The small molecule below binds the protein below.
Small molecule (SMILES): O=C(O)c1ccc2nc(N3CCC4(CC(OCc5c(-c6c(Cl)cccc6Cl)noc5C5CC5)C4)C3)sc2c1

Sequence of chain 1.A:
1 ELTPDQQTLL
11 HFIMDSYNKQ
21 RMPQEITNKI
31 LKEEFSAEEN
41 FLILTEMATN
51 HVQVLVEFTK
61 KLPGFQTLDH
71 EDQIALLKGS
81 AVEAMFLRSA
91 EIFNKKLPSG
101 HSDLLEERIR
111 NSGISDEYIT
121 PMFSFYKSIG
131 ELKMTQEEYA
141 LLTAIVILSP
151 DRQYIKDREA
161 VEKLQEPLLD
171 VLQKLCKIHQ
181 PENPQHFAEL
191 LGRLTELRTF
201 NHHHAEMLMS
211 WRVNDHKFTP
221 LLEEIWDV

Binding-site contacts:
Ligand atom C24 contacts residue ILE92 of chain 1.A at 3.5 Å (hydrophobic).
Ligand atom O2 contacts residue ALA48 of chain 1.A at 3.4 Å.
Ligand atom O1 contacts residue HIS204 of chain 1.A at 3.6 Å.
Ligand atom C22 contacts residue ILE92 of chain 1.A at 3.7 Å (hydrophobic).
Ligand atom CL1 contacts residue HIS204 of chain 1.A at 3.6 Å.
Ligand atom C15 contacts residue ALA48 of chain 1.A at 3.7 Å (hydrophobic).
Ligand atom N1 contacts residue HIS204 of chain 1.A at 3.1 Å (h-bond).
Ligand atom N3 contacts residue MET22 of chain 1.A at 3.5 Å.
Ligand atom C24 contacts residue MET22 of chain 1.A at 3.7 Å (hydrophobic).
Ligand atom O1 contacts residue TRP211 of chain 1.A at 3.3 Å.
Ligand atom O4 contacts residue ILE30 of chain 1.A at 3.5 Å.
Ligand atom C10 contacts residue LEU44 of chain 1.A at 3.6 Å (hydrophobic).
Ligand atom O1 contacts residue TRP226 of chain 1.A at 3.8 Å.
Ligand atom C1 contacts residue MET85 of chain 1.A at 3.8 Å (hydrophobic).
Ligand atom C26 contacts residue THR27 of chain 1.A at 3.7 Å.
Ligand atom N2 contacts residue MET22 of chain 1.A at 3.6 Å.
Ligand atom C11 contacts residue THR45 of chain 1.A at 3.6 Å.
Ligand atom C28 contacts residue THR27 of chain 1.A at 3.7 Å.
Ligand atom O3 contacts residue HIS101 of chain 1.A at 3.6 Å.
Ligand atom C12 contacts residue THR45 of chain 1.A at 3.7 Å.
Ligand atom C10 contacts residue THR45 of chain 1.A at 3.8 Å.
Ligand atom O3 contacts residue LEU97 of chain 1.A at 3.7 Å.
Ligand atom CL1 contacts residue MET85 of chain 1.A at 3.6 Å.
Ligand atom O3 contacts residue PRO98 of chain 1.A at 3.4 Å.
Ligand atom C6 contacts residue SER89 of chain 1.A at 3.3 Å.
Ligand atom N3 contacts residue ILE92 of chain 1.A at 3.5 Å.
Ligand atom C16 contacts residue SER89 of chain 1.A at 3.5 Å.
Ligand atom C1 contacts residue PHE86 of chain 1.A at 3.5 Å (hydrophobic).
Ligand atom C6 contacts residue PHE86 of chain 1.A at 3.7 Å (hydrophobic).
Ligand atom C21 contacts residue MET22 of chain 1.A at 3.4 Å (hydrophobic).
Ligand atom S1 contacts residue LEU105 of chain 1.A at 3.6 Å.
Ligand atom C20 contacts residue SER89 of chain 1.A at 3.4 Å.
Ligand atom O4 contacts residue HIS101 of chain 1.A at 2.6 Å (h-bond).
Ligand atom C5 contacts residue SER89 of chain 1.A at 3.8 Å.
Ligand atom C14 contacts residue MET85 of chain 1.A at 3.7 Å (hydrophobic).
Ligand atom C28 contacts residue HIS101 of chain 1.A at 3.5 Å.
Ligand atom C5 contacts residue TYR126 of chain 1.A at 3.4 Å (hydrophobic).
Ligand atom C17 contacts residue SER89 of chain 1.A at 3.2 Å.
Ligand atom C10 contacts residue ALA48 of chain 1.A at 3.7 Å (hydrophobic).
Ligand atom C6 contacts residue TYR126 of chain 1.A at 3.4 Å (hydrophobic).